A small-molecule ligand and the protein it binds are described below.
Small molecule (SMILES): CC(C)CCC[C@@H](C)[C@H]1CC[C@H]2[C@@H]3CC=C4C[C@@H](O)CC[C@]4(C)[C@H]3CC[C@]12C

Binding-site contacts:
Ligand atom C23 contacts residue THR243 of chain 1.A at 4.0 Å.
Ligand atom C25 contacts residue THR243 of chain 1.A at 4.1 Å.
Ligand atom C25 contacts residue ILE239 of chain 1.A at 4.4 Å (hydrophobic).
Ligand atom C11 contacts residue OLC1 of chain 1.C at 3.4 Å.
Ligand atom C4 contacts residue TYR248 of chain 1.A at 4.4 Å (hydrophobic).
Ligand atom C16 contacts residue CYS270 of chain 1.A at 4.1 Å (hydrophobic).
Ligand atom C1 contacts residue OLC1 of chain 1.C at 4.3 Å.
Ligand atom C16 contacts residue PRO244 of chain 1.A at 3.8 Å (hydrophobic).
Ligand atom C3 contacts residue ILE257 of chain 1.A at 4.4 Å (hydrophobic).
Ligand atom C6 contacts residue TYR248 of chain 1.A at 4.1 Å (hydrophobic).
Ligand atom C11 contacts residue ILE251 of chain 1.A at 3.6 Å (hydrophobic).
Ligand atom C27 contacts residue ILE239 of chain 1.A at 4.1 Å (hydrophobic).
Ligand atom C2 contacts residue ILE257 of chain 1.A at 4.0 Å (hydrophobic).
Ligand atom O1 contacts residue PRO258 of chain 1.A at 4.5 Å.
Ligand atom O1 contacts residue ILE257 of chain 1.A at 3.5 Å.
Ligand atom C20 contacts residue PRO244 of chain 1.A at 4.2 Å (hydrophobic).
Ligand atom C21 contacts residue ILE247 of chain 1.A at 4.5 Å (hydrophobic).
Ligand atom C8 contacts residue TYR248 of chain 1.A at 4.1 Å (hydrophobic).
Ligand atom C7 contacts residue SER266 of chain 1.A at 3.8 Å.
Ligand atom C27 contacts residue THR243 of chain 1.A at 3.8 Å.
Ligand atom C12 contacts residue ILE251 of chain 1.A at 4.3 Å (hydrophobic).
Ligand atom C26 contacts residue VAL240 of chain 1.A at 4.1 Å (hydrophobic).
Ligand atom C27 contacts residue OLC1 of chain 1.C at 4.1 Å.
Ligand atom C5 contacts residue TYR248 of chain 1.A at 4.3 Å (hydrophobic).
Ligand atom C6 contacts residue PHE262 of chain 1.A at 4.2 Å (hydrophobic).
Ligand atom C21 contacts residue OLC1 of chain 1.C at 3.9 Å.
Ligand atom C18 contacts residue PRO244 of chain 1.A at 3.5 Å (hydrophobic).
Ligand atom C19 contacts residue ILE251 of chain 1.A at 4.4 Å (hydrophobic).
Ligand atom C18 contacts residue TYR248 of chain 1.A at 4.0 Å (hydrophobic).
Ligand atom C7 contacts residue TYR248 of chain 1.A at 3.9 Å (hydrophobic).
Ligand atom C9 contacts residue OLC1 of chain 1.C at 4.4 Å.
Ligand atom C18 contacts residue ILE247 of chain 1.A at 4.2 Å (hydrophobic).
Ligand atom C12 contacts residue OLC1 of chain 1.C at 3.4 Å.
Ligand atom C19 contacts residue TYR248 of chain 1.A at 3.5 Å (hydrophobic).
Ligand atom C6 contacts residue SER266 of chain 1.A at 3.6 Å.
Ligand atom C23 contacts residue PRO244 of chain 1.A at 4.3 Å (hydrophobic).
Ligand atom C15 contacts residue CYS270 of chain 1.A at 3.6 Å (hydrophobic).
Ligand atom C22 contacts residue PRO244 of chain 1.A at 4.0 Å (hydrophobic).

Sequence of chain 1.A:
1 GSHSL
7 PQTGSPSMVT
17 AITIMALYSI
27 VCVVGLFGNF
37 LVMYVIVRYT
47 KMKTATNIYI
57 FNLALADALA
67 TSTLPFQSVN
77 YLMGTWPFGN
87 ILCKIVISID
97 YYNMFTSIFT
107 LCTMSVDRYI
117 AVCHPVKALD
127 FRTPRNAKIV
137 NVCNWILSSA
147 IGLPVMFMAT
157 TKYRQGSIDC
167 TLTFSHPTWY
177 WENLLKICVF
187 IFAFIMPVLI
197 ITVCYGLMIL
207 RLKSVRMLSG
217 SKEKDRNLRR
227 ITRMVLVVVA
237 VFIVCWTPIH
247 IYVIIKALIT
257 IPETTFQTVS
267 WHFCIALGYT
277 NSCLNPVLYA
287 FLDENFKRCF